A small-molecule ligand and the protein it binds are described below.
Small molecule (SMILES): Cc1cccc([C@H]2C=C[C@@H](N3CCN(Cc4ccc(=O)[nH]c4)CC3)CC2)c1

Sequence of chain 1.C:
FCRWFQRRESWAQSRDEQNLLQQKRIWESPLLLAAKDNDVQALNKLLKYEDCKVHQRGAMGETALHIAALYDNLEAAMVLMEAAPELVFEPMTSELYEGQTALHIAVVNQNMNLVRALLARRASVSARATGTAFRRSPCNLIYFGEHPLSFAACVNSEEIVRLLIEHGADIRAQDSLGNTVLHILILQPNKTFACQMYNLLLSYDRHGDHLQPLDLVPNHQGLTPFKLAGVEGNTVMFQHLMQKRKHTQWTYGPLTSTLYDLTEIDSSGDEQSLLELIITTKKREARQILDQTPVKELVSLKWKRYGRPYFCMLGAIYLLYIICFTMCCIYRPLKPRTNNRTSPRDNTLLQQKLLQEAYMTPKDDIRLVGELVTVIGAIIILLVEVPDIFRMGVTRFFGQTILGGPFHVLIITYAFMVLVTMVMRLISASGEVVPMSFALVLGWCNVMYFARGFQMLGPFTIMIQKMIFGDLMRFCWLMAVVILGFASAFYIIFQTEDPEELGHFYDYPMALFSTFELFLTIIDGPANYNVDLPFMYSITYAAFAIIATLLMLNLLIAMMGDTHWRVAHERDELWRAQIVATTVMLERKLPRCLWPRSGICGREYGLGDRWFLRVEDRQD

Binding-site contacts:
Ligand atom C07 contacts residue ALA561 of chain 1.C at 3.8 Å (hydrophobic).
Ligand atom C09 contacts residue LEU460 of chain 1.B at 4.5 Å (hydrophobic).
Ligand atom C17 contacts residue PHE425 of chain 1.B at 4.0 Å (hydrophobic).
Ligand atom C19 contacts residue ILE482 of chain 1.B at 4.3 Å (hydrophobic).
Ligand atom N01 contacts residue ILE557 of chain 1.C at 4.5 Å.
Ligand atom C06 contacts residue ALA561 of chain 1.C at 3.7 Å (hydrophobic).
Ligand atom C20 contacts residue THR479 of chain 1.B at 4.2 Å.
Ligand atom C15 contacts residue ILE486 of chain 1.B at 3.9 Å (hydrophobic).
Ligand atom C17 contacts residue PRO424 of chain 1.B at 4.2 Å (hydrophobic).
Ligand atom C16 contacts residue ILE486 of chain 1.B at 4.3 Å (hydrophobic).
Ligand atom C14 contacts residue ILE486 of chain 1.B at 4.2 Å (hydrophobic).
Ligand atom C20 contacts residue MET466 of chain 1.B at 3.7 Å (hydrophobic).
Ligand atom C13 contacts residue ILE486 of chain 1.B at 4.4 Å (hydrophobic).
Ligand atom C05 contacts residue ALA561 of chain 1.C at 4.2 Å (hydrophobic).
Ligand atom C20 contacts residue ILE482 of chain 1.B at 3.8 Å (hydrophobic).
Ligand atom C04 contacts residue ALA561 of chain 1.C at 3.6 Å (hydrophobic).
Ligand atom C21 contacts residue ILE486 of chain 1.B at 3.9 Å (hydrophobic).
Ligand atom C03 contacts residue PHE456 of chain 1.B at 4.1 Å (hydrophobic).
Ligand atom C23 contacts residue CYS463 of chain 1.B at 3.7 Å (hydrophobic).
Ligand atom C18 contacts residue PHE425 of chain 1.B at 3.6 Å (hydrophobic).
Ligand atom C19 contacts residue ILE486 of chain 1.B at 4.3 Å (hydrophobic).
Ligand atom C22 contacts residue CYS463 of chain 1.B at 3.8 Å (hydrophobic).
Ligand atom C04 contacts residue ILE557 of chain 1.C at 4.3 Å (hydrophobic).
Ligand atom N02 contacts residue ALA561 of chain 1.C at 4.3 Å.

Sequence of chain 1.B:
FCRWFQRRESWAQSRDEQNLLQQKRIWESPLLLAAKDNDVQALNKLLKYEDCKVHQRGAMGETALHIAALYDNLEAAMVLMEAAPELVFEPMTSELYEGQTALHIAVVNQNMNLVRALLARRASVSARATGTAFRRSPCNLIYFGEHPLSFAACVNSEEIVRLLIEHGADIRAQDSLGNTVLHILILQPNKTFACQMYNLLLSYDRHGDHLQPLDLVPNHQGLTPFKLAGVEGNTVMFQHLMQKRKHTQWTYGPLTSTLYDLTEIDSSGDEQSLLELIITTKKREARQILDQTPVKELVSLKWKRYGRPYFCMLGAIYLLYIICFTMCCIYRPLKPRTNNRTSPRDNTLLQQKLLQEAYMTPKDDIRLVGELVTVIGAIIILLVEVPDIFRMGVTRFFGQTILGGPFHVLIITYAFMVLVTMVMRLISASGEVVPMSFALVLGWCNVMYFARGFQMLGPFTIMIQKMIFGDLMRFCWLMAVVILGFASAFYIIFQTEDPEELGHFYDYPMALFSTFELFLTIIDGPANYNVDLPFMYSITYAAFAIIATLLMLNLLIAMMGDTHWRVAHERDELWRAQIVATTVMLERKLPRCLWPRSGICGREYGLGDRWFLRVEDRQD